Sequence of chain 1.A:
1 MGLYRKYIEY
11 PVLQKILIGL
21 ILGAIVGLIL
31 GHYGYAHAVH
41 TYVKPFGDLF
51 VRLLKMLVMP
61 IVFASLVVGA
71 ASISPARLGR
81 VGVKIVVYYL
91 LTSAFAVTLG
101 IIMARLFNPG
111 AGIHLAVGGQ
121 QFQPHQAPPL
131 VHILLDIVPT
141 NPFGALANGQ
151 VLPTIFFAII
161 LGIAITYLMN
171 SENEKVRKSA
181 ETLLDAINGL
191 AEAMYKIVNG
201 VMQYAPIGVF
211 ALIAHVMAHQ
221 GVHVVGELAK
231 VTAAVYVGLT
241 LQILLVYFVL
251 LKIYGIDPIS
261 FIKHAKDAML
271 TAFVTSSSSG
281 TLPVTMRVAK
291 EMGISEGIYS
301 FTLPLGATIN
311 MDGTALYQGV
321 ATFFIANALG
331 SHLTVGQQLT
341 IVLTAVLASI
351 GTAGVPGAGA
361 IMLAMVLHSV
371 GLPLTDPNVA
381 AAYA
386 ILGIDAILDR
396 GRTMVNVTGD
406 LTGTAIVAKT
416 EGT

Binding-site contacts:
Ligand atom C6 contacts residue THR314 of chain 1.A at 3.9 Å.
Ligand atom O4 contacts residue SER278 of chain 1.A at 3.3 Å (h-bond).
Ligand atom C11 contacts residue THR314 of chain 1.A at 3.7 Å.
Ligand atom C11 contacts residue ASN401 of chain 1.A at 4.1 Å.
Ligand atom C1 contacts residue MET311 of chain 1.A at 4.2 Å (hydrophobic).
Ligand atom O2 contacts residue MET311 of chain 1.A at 4.2 Å.
Ligand atom C8 contacts residue MET362 of chain 1.A at 3.6 Å (hydrophobic).
Ligand atom O3 contacts residue ASN401 of chain 1.A at 2.9 Å (h-bond).
Ligand atom C7 contacts residue ASP394 of chain 1.A at 4.0 Å.
Ligand atom N contacts residue SER276 of chain 1.A at 3.9 Å.
Ligand atom C5 contacts residue ALA353 of chain 1.A at 3.1 Å (hydrophobic).
Ligand atom C2 contacts residue MET311 of chain 1.A at 4.2 Å (hydrophobic).
Ligand atom C10 contacts residue THR398 of chain 1.A at 4.0 Å.
Ligand atom C2 contacts residue ALA358 of chain 1.A at 3.8 Å (hydrophobic).
Ligand atom C5 contacts residue ALA358 of chain 1.A at 3.7 Å (hydrophobic).
Ligand atom O1 contacts residue ASP394 of chain 1.A at 2.8 Å (salt-bridge).
Ligand atom C6 contacts residue MET362 of chain 1.A at 3.7 Å (hydrophobic).
Ligand atom O4 contacts residue SER277 of chain 1.A at 4.1 Å.
Ligand atom C6 contacts residue MET311 of chain 1.A at 4.0 Å (hydrophobic).
Ligand atom C3 contacts residue GLY359 of chain 1.A at 4.1 Å.
Ligand atom C1 contacts residue GLY359 of chain 1.A at 4.3 Å.
Ligand atom C10 contacts residue SER278 of chain 1.A at 3.2 Å.
Ligand atom C10 contacts residue ASN401 of chain 1.A at 3.8 Å.
Ligand atom C9 contacts residue ARG397 of chain 1.A at 3.9 Å.
Ligand atom C9 contacts residue THR314 of chain 1.A at 3.9 Å.
Ligand atom C2 contacts residue ALA353 of chain 1.A at 3.5 Å (hydrophobic).
Ligand atom O3 contacts residue SER278 of chain 1.A at 2.3 Å (h-bond).
Ligand atom N contacts residue THR398 of chain 1.A at 3.4 Å (h-bond).
Ligand atom C7 contacts residue THR398 of chain 1.A at 3.6 Å.
Ligand atom C3 contacts residue THR314 of chain 1.A at 4.0 Å.
Ligand atom N contacts residue ASP394 of chain 1.A at 3.3 Å (salt-bridge).
Ligand atom C7 contacts residue ASN401 of chain 1.A at 4.0 Å.
Ligand atom O5 contacts residue THR314 of chain 1.A at 3.3 Å (h-bond).
Ligand atom O3 contacts residue THR398 of chain 1.A at 4.2 Å.
Ligand atom C3 contacts residue MET311 of chain 1.A at 4.0 Å (hydrophobic).
Ligand atom O5 contacts residue ARG397 of chain 1.A at 3.5 Å (salt-bridge).
Ligand atom C8 contacts residue ALA353 of chain 1.A at 4.3 Å (hydrophobic).
Ligand atom C9 contacts residue ASP394 of chain 1.A at 3.7 Å.
Ligand atom C6 contacts residue GLY359 of chain 1.A at 4.2 Å.
Ligand atom O1 contacts residue ARG397 of chain 1.A at 3.5 Å (salt-bridge).

A protein and the small-molecule ligand that binds it are described below.
Small molecule (SMILES): N[C@H](C(=O)O)[C@H](OCc1ccccc1)C(=O)O